A protein and the small-molecule ligand that binds it are described below.
Small molecule (SMILES): CC(=O)N[C@@H]1[C@@H](O)[C@H](O)[C@@H](CO)O[C@H]1O

Binding-site contacts:
Ligand atom C7 contacts residue GLN15 of chain 3.B at 3.7 Å.
Ligand atom N2 contacts residue GLN15 of chain 3.B at 2.7 Å (h-bond).
Ligand atom C5 contacts residue ASN15 of chain 3.A at 3.6 Å.
Ligand atom C2 contacts residue ASN15 of chain 3.A at 2.4 Å.
Ligand atom C3 contacts residue ASN15 of chain 3.A at 3.8 Å.
Ligand atom C8 contacts residue ASN14 of chain 3.A at 4.3 Å.
Ligand atom O5 contacts residue ASN15 of chain 3.A at 2.4 Å (h-bond).
Ligand atom C8 contacts residue GLN15 of chain 3.B at 3.7 Å.
Ligand atom C1 contacts residue ASN15 of chain 3.A at 1.4 Å.
Ligand atom N2 contacts residue ASN15 of chain 3.A at 2.9 Å (h-bond).
Ligand atom C1 contacts residue GLN15 of chain 3.B at 3.5 Å.
Ligand atom O7 contacts residue ASN15 of chain 3.A at 3.8 Å.
Ligand atom C4 contacts residue ASN15 of chain 3.A at 4.2 Å.
Ligand atom C7 contacts residue ASN15 of chain 3.A at 3.6 Å.
Ligand atom C2 contacts residue GLN15 of chain 3.B at 3.6 Å.
Ligand atom C3 contacts residue GLN15 of chain 3.B at 4.1 Å.

Sequence of chain 3.A:
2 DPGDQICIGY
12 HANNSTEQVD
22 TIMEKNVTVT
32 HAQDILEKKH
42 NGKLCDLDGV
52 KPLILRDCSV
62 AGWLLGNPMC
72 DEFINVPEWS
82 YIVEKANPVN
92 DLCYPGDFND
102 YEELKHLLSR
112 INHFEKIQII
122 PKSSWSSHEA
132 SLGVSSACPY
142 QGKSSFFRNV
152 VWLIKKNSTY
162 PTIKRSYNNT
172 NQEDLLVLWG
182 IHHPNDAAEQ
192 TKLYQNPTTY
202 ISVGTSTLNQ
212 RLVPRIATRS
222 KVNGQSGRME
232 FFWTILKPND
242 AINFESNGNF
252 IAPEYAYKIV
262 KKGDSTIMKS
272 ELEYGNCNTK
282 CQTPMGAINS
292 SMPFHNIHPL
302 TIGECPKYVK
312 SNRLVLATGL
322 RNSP

Sequence of chain 3.B:
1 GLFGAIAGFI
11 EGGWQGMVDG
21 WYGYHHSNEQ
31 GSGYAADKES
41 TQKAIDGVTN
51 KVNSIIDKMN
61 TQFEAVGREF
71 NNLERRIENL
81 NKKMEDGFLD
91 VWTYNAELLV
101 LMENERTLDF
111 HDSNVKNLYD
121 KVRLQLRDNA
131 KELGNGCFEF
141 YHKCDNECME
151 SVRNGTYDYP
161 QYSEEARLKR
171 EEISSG